Sequence of chain 1.A:
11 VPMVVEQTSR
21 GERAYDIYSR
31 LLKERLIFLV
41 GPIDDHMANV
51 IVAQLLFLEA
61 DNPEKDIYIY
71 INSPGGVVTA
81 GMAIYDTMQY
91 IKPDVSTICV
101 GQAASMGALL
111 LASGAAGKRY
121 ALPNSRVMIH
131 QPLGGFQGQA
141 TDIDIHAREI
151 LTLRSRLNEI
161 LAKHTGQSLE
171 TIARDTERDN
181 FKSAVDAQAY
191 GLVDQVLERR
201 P

Binding-site contacts:
Ligand atom N3 contacts residue TYR68 of chain 1.A at 3.7 Å.
Ligand atom C27 contacts residue TYR68 of chain 1.A at 3.4 Å (hydrophobic).
Ligand atom O5 contacts residue TYR68 of chain 1.A at 3.5 Å.
Ligand atom C25 contacts residue TYR68 of chain 1.A at 3.6 Å (hydrophobic).
Ligand atom C23 contacts residue GLU34 of chain 1.A at 3.5 Å.
Ligand atom O8 contacts residue ARG200 of chain 1.A at 2.9 Å (salt-bridge).
Ligand atom C27 contacts residue TYR120 of chain 1.A at 3.7 Å (hydrophobic).
Ligand atom C14 contacts residue TYR70 of chain 1.A at 3.7 Å (hydrophobic).
Ligand atom C15 contacts residue TYR70 of chain 1.A at 3.4 Å (hydrophobic).
Ligand atom N1 contacts residue TYR70 of chain 1.A at 2.9 Å (h-bond).
Ligand atom O7 contacts residue TYR90 of chain 1.B at 2.5 Å (h-bond).
Ligand atom C24 contacts residue TYR70 of chain 1.A at 3.6 Å (hydrophobic).
Ligand atom C6 contacts residue TYR70 of chain 1.A at 3.4 Å (hydrophobic).
Ligand atom C13 contacts residue THR87 of chain 1.B at 3.5 Å.
Ligand atom F1 contacts residue THR87 of chain 1.B at 3.2 Å.
Ligand atom C23 contacts residue TYR68 of chain 1.A at 3.6 Å (hydrophobic).
Ligand atom C12 contacts residue LEU122 of chain 1.A at 3.6 Å (hydrophobic).
Ligand atom C7 contacts residue LEU56 of chain 1.B at 3.5 Å (hydrophobic).
Ligand atom F1 contacts residue TYR90 of chain 1.B at 3.2 Å.
Ligand atom C1 contacts residue ALA60 of chain 1.B at 3.5 Å (hydrophobic).
Ligand atom F1 contacts residue ASP86 of chain 1.B at 3.4 Å.
Ligand atom F2 contacts residue TYR70 of chain 1.A at 3.1 Å.
Ligand atom F2 contacts residue VAL100 of chain 1.A at 3.5 Å.
Ligand atom C20 contacts residue TYR68 of chain 1.A at 3.6 Å (hydrophobic).
Ligand atom C21 contacts residue TYR68 of chain 1.A at 3.5 Å (hydrophobic).
Ligand atom C33 contacts residue TYR90 of chain 1.B at 3.7 Å (hydrophobic).
Ligand atom C1 contacts residue GLU34 of chain 1.A at 3.7 Å.
Ligand atom O1 contacts residue GLU59 of chain 1.B at 2.8 Å (salt-bridge).
Ligand atom C11 contacts residue TYR90 of chain 1.B at 3.5 Å (hydrophobic).
Ligand atom O7 contacts residue PRO201 of chain 1.A at 3.5 Å.
Ligand atom F1 contacts residue LEU122 of chain 1.A at 3.1 Å.
Ligand atom C34 contacts residue TYR90 of chain 1.B at 3.6 Å (hydrophobic).
Ligand atom C25 contacts residue TYR70 of chain 1.A at 3.6 Å (hydrophobic).
Ligand atom C1 contacts residue LEU31 of chain 1.A at 3.5 Å (hydrophobic).
Ligand atom F2 contacts residue LEU56 of chain 1.B at 3.5 Å.
Ligand atom C3 contacts residue ALA60 of chain 1.B at 3.7 Å (hydrophobic).
Ligand atom O5 contacts residue TYR70 of chain 1.A at 2.6 Å (h-bond).
Ligand atom C2 contacts residue GLU34 of chain 1.A at 3.5 Å.
Ligand atom O1 contacts residue LEU56 of chain 1.B at 3.4 Å.
Ligand atom C7 contacts residue TYR70 of chain 1.A at 3.6 Å (hydrophobic).

Sequence of chain 1.B:
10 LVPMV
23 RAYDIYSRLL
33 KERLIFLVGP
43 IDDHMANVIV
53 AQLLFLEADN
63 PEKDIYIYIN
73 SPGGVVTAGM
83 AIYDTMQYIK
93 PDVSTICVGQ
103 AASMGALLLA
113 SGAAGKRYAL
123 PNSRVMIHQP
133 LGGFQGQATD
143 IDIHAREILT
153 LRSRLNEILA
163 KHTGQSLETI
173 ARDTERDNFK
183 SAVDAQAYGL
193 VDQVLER

This protein binds this small molecule.
Small molecule (SMILES): CCCC/C=C/C(=O)N[C@@H](Cc1cc(F)cc(F)c1)C(=O)N[C@H]1COC(=O)[C@@H]2C[C@@H](C)CN2C(=O)C(C)NC(=O)[C@@H]2CCCCN2C(=O)[C@@H]2CCCN2C1=O